This small molecule binds to this protein.
Small molecule (SMILES): CC(=O)N[C@@H]1[C@@H](O)[C@H](O)[C@@H](CO)O[C@H]1O

Binding-site contacts:
Ligand atom C1 contacts residue ASN322 of chain 1.B at 1.4 Å.
Ligand atom C8 contacts residue GLN325 of chain 1.B at 4.1 Å.
Ligand atom O5 contacts residue ASN322 of chain 1.B at 2.4 Å (h-bond).
Ligand atom O7 contacts residue ASN322 of chain 1.B at 3.1 Å (h-bond).
Ligand atom O3 contacts residue ASN322 of chain 1.B at 4.0 Å.
Ligand atom O7 contacts residue MET323 of chain 1.B at 4.0 Å.
Ligand atom C2 contacts residue ASN322 of chain 1.B at 2.4 Å.
Ligand atom C5 contacts residue ASN322 of chain 1.B at 3.6 Å.
Ligand atom C7 contacts residue MET323 of chain 1.B at 4.1 Å (hydrophobic).
Ligand atom C3 contacts residue ASN322 of chain 1.B at 3.7 Å.
Ligand atom C4 contacts residue ASN322 of chain 1.B at 4.2 Å.
Ligand atom N2 contacts residue ASN322 of chain 1.B at 3.2 Å (h-bond).
Ligand atom C8 contacts residue MET323 of chain 1.B at 4.1 Å (hydrophobic).
Ligand atom C7 contacts residue ASN322 of chain 1.B at 3.5 Å.

Sequence of chain 1.B:
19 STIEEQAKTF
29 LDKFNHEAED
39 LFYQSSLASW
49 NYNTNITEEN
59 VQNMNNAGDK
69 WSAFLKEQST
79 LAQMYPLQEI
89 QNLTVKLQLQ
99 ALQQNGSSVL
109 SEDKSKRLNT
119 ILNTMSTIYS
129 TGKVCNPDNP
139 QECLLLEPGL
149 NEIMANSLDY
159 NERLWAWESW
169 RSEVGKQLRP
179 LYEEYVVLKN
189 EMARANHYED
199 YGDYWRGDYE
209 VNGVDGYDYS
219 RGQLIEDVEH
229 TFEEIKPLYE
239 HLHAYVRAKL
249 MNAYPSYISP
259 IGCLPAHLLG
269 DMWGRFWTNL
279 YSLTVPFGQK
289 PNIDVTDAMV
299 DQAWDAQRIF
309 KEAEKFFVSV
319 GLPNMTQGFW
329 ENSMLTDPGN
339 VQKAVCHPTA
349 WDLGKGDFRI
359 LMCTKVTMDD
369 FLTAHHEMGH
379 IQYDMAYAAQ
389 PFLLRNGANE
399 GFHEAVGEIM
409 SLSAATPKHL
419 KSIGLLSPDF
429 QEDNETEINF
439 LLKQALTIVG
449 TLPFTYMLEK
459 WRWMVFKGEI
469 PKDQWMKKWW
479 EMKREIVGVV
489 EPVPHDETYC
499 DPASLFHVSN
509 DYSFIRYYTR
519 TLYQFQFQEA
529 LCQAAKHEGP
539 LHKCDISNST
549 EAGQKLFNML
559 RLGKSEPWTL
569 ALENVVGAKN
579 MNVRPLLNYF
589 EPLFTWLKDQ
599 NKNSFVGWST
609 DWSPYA